The protein below binds the small molecule below.
Small molecule (SMILES): CC(=O)N[C@H]1[C@H]([C@H](O)[C@H](O)CO)OC(C(=O)O)=C[C@@H]1O

Sequence of chain 1.B:
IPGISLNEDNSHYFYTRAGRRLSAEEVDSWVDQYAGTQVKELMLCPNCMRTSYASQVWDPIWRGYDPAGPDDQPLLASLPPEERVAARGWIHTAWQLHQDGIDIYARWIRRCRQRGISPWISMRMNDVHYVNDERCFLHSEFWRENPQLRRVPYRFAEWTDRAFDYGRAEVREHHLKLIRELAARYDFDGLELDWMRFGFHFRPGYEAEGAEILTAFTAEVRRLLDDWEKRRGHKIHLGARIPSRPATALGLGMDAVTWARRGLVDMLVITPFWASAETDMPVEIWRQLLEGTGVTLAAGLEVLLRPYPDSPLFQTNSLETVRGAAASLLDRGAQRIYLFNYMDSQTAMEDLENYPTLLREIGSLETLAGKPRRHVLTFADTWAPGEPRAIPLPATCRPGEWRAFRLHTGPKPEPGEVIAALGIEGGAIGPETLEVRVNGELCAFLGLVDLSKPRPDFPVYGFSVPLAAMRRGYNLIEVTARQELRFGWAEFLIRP

Binding-site contacts:
Ligand atom C7 contacts residue SER16 of chain 1.B at 3.5 Å.
Ligand atom C6 contacts residue SER16 of chain 1.B at 3.9 Å.
Ligand atom C11 contacts residue TYR20 of chain 1.B at 3.6 Å (hydrophobic).
Ligand atom C11 contacts residue GLN351 of chain 1.B at 3.2 Å.
Ligand atom O1A contacts residue HIS134 of chain 1.B at 3.4 Å (h-bond).
Ligand atom C9 contacts residue ASN15 of chain 1.B at 3.9 Å.
Ligand atom C8 contacts residue SER16 of chain 1.B at 3.5 Å.
Ligand atom C8 contacts residue ARG129 of chain 1.B at 4.0 Å.
Ligand atom O6 contacts residue GOL1 of chain 1.P at 3.8 Å.
Ligand atom O7 contacts residue HIS134 of chain 1.B at 3.4 Å.
Ligand atom C2 contacts residue ARG129 of chain 1.B at 4.0 Å.
Ligand atom O1B contacts residue TRP279 of chain 1.B at 3.7 Å.
Ligand atom C1 contacts residue ARG202 of chain 1.B at 3.6 Å.
Ligand atom O6 contacts residue ARG129 of chain 1.B at 3.9 Å.
Ligand atom O8 contacts residue ASN15 of chain 1.B at 2.6 Å (h-bond).
Ligand atom C2 contacts residue GOL1 of chain 1.P at 3.5 Å.
Ligand atom O1B contacts residue ASN346 of chain 1.B at 3.3 Å (h-bond).
Ligand atom C6 contacts residue ASP14 of chain 1.B at 3.5 Å.
Ligand atom C9 contacts residue HIS134 of chain 1.B at 3.9 Å.
Ligand atom O9 contacts residue ASN15 of chain 1.B at 2.9 Å (h-bond).
Ligand atom O8 contacts residue SER16 of chain 1.B at 2.6 Å (h-bond).
Ligand atom O6 contacts residue HIS134 of chain 1.B at 3.5 Å (h-bond).
Ligand atom O1B contacts residue PHE345 of chain 1.B at 3.8 Å.
Ligand atom C1 contacts residue ARG129 of chain 1.B at 3.5 Å.
Ligand atom C1 contacts residue HIS134 of chain 1.B at 3.9 Å.
Ligand atom N5 contacts residue THR352 of chain 1.B at 3.8 Å.
Ligand atom O9 contacts residue TRP95 of chain 1.B at 3.7 Å.
Ligand atom C3 contacts residue ASN346 of chain 1.B at 3.5 Å.
Ligand atom O1B contacts residue ARG202 of chain 1.B at 3.0 Å (salt-bridge).
Ligand atom O1B contacts residue GOL1 of chain 1.P at 3.5 Å.
Ligand atom O4 contacts residue THR352 of chain 1.B at 3.0 Å (h-bond).
Ligand atom O8 contacts residue ASP14 of chain 1.B at 3.8 Å.
Ligand atom O9 contacts residue CYS53 of chain 1.B at 3.7 Å.
Ligand atom C1 contacts residue GOL1 of chain 1.P at 3.7 Å.
Ligand atom C8 contacts residue ASN15 of chain 1.B at 3.7 Å.
Ligand atom C4 contacts residue THR352 of chain 1.B at 3.5 Å.
Ligand atom C3 contacts residue GOL1 of chain 1.P at 3.7 Å.
Ligand atom C8 contacts residue HIS134 of chain 1.B at 4.0 Å.
Ligand atom O1A contacts residue ARG129 of chain 1.B at 2.6 Å (salt-bridge).
Ligand atom O1A contacts residue ARG202 of chain 1.B at 2.8 Å (salt-bridge).